This protein binds this small molecule.
Small molecule (SMILES): CC(=O)N[C@@H]1[C@@H](O)[C@H](O)[C@@H](CO)O[C@H]1O

Binding-site contacts:
Ligand atom O7 contacts residue ASN61 of chain 1.B at 2.8 Å (h-bond).
Ligand atom C8 contacts residue ASN61 of chain 1.B at 3.6 Å.
Ligand atom C3 contacts residue ASN61 of chain 1.B at 3.8 Å.
Ligand atom C7 contacts residue ASN61 of chain 1.B at 3.1 Å.
Ligand atom O5 contacts residue TYR28 of chain 1.B at 4.3 Å.
Ligand atom C4 contacts residue ASN61 of chain 1.B at 4.2 Å.
Ligand atom C3 contacts residue TYR28 of chain 1.B at 4.1 Å (hydrophobic).
Ligand atom C5 contacts residue ASN61 of chain 1.B at 3.6 Å.
Ligand atom C6 contacts residue TYR28 of chain 1.B at 3.4 Å (hydrophobic).
Ligand atom C1 contacts residue ASN61 of chain 1.B at 1.4 Å.
Ligand atom O4 contacts residue TYR28 of chain 1.B at 3.5 Å.
Ligand atom C1 contacts residue TYR28 of chain 1.B at 4.2 Å (hydrophobic).
Ligand atom C4 contacts residue TYR28 of chain 1.B at 3.9 Å (hydrophobic).
Ligand atom C5 contacts residue TYR28 of chain 1.B at 3.3 Å (hydrophobic).
Ligand atom N2 contacts residue ASN61 of chain 1.B at 2.9 Å (h-bond).
Ligand atom C8 contacts residue TYR28 of chain 1.B at 3.7 Å (hydrophobic).
Ligand atom C2 contacts residue ASN61 of chain 1.B at 2.5 Å.
Ligand atom O5 contacts residue ASN61 of chain 1.B at 2.4 Å (h-bond).

Sequence of chain 1.B:
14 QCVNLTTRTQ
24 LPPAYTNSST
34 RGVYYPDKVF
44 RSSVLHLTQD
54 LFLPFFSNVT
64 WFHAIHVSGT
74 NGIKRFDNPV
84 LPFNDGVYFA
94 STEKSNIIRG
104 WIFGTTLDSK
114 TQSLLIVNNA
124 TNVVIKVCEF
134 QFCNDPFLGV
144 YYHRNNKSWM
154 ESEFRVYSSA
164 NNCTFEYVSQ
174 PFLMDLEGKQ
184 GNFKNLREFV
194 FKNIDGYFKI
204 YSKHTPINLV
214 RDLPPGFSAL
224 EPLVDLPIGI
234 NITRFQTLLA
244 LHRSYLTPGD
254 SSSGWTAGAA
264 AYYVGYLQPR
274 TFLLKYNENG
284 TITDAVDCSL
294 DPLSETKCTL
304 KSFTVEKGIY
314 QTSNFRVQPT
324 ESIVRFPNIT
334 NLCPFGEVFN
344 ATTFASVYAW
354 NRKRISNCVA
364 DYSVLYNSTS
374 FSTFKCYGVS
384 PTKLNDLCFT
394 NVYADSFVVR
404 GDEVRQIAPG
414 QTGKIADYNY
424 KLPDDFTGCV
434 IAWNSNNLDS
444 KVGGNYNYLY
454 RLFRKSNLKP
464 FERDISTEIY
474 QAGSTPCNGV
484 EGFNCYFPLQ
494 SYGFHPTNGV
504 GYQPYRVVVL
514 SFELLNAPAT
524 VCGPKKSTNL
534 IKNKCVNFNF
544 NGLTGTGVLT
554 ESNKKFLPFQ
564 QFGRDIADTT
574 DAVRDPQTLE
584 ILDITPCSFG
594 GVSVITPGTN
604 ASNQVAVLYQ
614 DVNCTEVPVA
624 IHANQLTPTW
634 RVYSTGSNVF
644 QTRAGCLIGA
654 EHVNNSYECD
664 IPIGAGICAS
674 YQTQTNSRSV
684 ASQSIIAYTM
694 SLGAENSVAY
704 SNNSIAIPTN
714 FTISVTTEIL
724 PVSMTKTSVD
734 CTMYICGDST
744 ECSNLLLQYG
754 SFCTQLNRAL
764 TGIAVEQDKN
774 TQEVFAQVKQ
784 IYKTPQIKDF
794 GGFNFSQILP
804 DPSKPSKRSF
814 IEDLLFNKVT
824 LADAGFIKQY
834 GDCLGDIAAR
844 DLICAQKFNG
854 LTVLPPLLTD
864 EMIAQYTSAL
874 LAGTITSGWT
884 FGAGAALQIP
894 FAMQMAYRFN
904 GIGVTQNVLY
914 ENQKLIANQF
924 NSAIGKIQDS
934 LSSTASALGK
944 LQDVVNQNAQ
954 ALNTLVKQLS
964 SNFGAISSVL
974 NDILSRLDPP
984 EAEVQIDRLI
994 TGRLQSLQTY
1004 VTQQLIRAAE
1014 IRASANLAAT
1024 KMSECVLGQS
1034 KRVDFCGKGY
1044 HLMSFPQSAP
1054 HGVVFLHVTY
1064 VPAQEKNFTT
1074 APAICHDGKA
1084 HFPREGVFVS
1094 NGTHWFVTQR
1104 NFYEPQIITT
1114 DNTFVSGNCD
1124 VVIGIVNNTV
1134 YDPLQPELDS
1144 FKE